Sequence of chain 2.A:
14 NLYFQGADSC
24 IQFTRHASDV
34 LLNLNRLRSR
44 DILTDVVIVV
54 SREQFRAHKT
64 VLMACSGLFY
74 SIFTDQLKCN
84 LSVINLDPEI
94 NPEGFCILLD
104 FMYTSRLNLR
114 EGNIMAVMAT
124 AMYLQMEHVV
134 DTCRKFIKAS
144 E

Binding-site contacts:
Ligand atom C16 contacts residue ALA67 of chain 2.A at 3.8 Å (hydrophobic).
Ligand atom C10 contacts residue MET66 of chain 2.A at 3.6 Å (hydrophobic).
Ligand atom C19 contacts residue MET129 of chain 2.A at 3.7 Å (hydrophobic).
Ligand atom C14 contacts residue TYR73 of chain 2.A at 3.6 Å (hydrophobic).
Ligand atom CL contacts residue ARG39 of chain 1.A at 3.4 Å.
Ligand atom C11 contacts residue ASN36 of chain 1.A at 3.7 Å.
Ligand atom C19 contacts residue GLU130 of chain 2.A at 3.7 Å.
Ligand atom CL contacts residue ASN36 of chain 1.A at 3.8 Å.
Ligand atom C15 contacts residue TYR73 of chain 2.A at 3.5 Å (hydrophobic).
Ligand atom O1 contacts residue MET129 of chain 2.A at 3.3 Å.
Ligand atom N2 contacts residue MET66 of chain 2.A at 2.9 Å (h-bond).
Ligand atom C14 contacts residue ASN36 of chain 1.A at 3.8 Å.
Ligand atom C8 contacts residue GLY70 of chain 2.A at 3.5 Å.
Ligand atom C6 contacts residue GLY70 of chain 2.A at 3.8 Å.
Ligand atom C contacts residue ALA67 of chain 2.A at 3.4 Å (hydrophobic).
Ligand atom C9 contacts residue GLY70 of chain 2.A at 3.7 Å.
Ligand atom C2 contacts residue CYS68 of chain 2.A at 3.6 Å (hydrophobic).
Ligand atom C16 contacts residue ASN36 of chain 1.A at 3.7 Å.
Ligand atom N2 contacts residue ASN36 of chain 1.A at 3.7 Å.
Ligand atom C15 contacts residue ASN36 of chain 1.A at 3.7 Å.
Ligand atom O1 contacts residue GLN128 of chain 2.A at 3.5 Å (h-bond).
Ligand atom N contacts residue ALA67 of chain 2.A at 3.2 Å (h-bond).
Ligand atom N1 contacts residue GLN128 of chain 2.A at 3.1 Å (h-bond).
Ligand atom C16 contacts residue MET66 of chain 2.A at 3.2 Å (hydrophobic).
Ligand atom O1 contacts residue GLU130 of chain 2.A at 2.6 Å (salt-bridge).
Ligand atom N4 contacts residue LEU40 of chain 1.A at 3.7 Å.
Ligand atom C16 contacts residue TYR73 of chain 2.A at 3.4 Å (hydrophobic).
Ligand atom N4 contacts residue MET66 of chain 2.A at 3.0 Å (h-bond).
Ligand atom N contacts residue CYS68 of chain 2.A at 3.4 Å.
Ligand atom C3 contacts residue CYS68 of chain 2.A at 3.2 Å (hydrophobic).
Ligand atom C7 contacts residue GLN128 of chain 2.A at 3.1 Å.
Ligand atom C6 contacts residue GLN128 of chain 2.A at 3.8 Å.
Ligand atom C19 contacts residue GLN128 of chain 2.A at 3.3 Å.
Ligand atom N4 contacts residue ALA67 of chain 2.A at 3.2 Å (h-bond).
Ligand atom C17 contacts residue ALA67 of chain 2.A at 3.4 Å (hydrophobic).
Ligand atom N4 contacts residue TYR73 of chain 2.A at 3.7 Å.
Ligand atom C17 contacts residue ASN36 of chain 1.A at 3.6 Å.
Ligand atom CL contacts residue TYR73 of chain 2.A at 3.6 Å.
Ligand atom C4 contacts residue CYS68 of chain 2.A at 3.7 Å (hydrophobic).
Ligand atom CL contacts residue LEU40 of chain 1.A at 3.6 Å.

Sequence of chain 1.A:
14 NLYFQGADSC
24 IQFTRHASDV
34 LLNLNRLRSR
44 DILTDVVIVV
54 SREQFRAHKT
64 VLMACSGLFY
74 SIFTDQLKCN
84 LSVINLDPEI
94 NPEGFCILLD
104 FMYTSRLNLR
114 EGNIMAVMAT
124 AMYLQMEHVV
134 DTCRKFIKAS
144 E

This small molecule binds to this protein.
Small molecule (SMILES): C[C@H]1CCOc2c(c3cc(Nc4ccnc(Cl)c4C#N)ccc3n(C)c2=O)N1